Sequence of chain 1.D:
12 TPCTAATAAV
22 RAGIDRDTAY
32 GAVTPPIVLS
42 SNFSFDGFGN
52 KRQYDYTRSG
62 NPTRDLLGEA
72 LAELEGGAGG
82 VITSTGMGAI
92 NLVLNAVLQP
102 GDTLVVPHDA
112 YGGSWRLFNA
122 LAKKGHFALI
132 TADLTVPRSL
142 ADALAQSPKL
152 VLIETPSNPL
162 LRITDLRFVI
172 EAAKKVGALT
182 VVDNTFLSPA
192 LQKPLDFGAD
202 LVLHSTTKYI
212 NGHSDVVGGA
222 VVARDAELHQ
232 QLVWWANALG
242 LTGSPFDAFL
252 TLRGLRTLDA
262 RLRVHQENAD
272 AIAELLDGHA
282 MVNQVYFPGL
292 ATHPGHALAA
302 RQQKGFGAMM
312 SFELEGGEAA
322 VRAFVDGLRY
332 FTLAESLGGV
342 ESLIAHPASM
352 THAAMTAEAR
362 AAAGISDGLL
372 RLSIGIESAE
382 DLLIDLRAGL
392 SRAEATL

Binding-site contacts:
Ligand atom C contacts residue ARG59 of chain 1.D at 3.8 Å.
Ligand atom CA contacts residue TYR57 of chain 1.D at 4.0 Å (hydrophobic).
Ligand atom O contacts residue ASN238 of chain 1.D at 3.8 Å.
Ligand atom C contacts residue ASN238 of chain 1.D at 3.9 Å.
Ligand atom C contacts residue ARG117 of chain 1.A at 3.6 Å.
Ligand atom OXT contacts residue SER60 of chain 1.D at 3.9 Å.
Ligand atom CB contacts residue GLU336 of chain 1.A at 3.5 Å.
Ligand atom SG contacts residue TYR112 of chain 1.A at 2.8 Å (h-bond).
Ligand atom CA contacts residue GLU336 of chain 1.A at 3.9 Å.
Ligand atom CA contacts residue SER60 of chain 1.D at 3.5 Å.
Ligand atom SG contacts residue THR352 of chain 1.A at 3.7 Å.
Ligand atom CB contacts residue TYR112 of chain 1.A at 3.5 Å (hydrophobic).
Ligand atom CA contacts residue TYR112 of chain 1.A at 4.3 Å (hydrophobic).
Ligand atom SG contacts residue MET351 of chain 1.A at 4.4 Å.
Ligand atom N contacts residue ASP56 of chain 1.D at 3.0 Å (salt-bridge).
Ligand atom SG contacts residue GLU336 of chain 1.A at 4.3 Å.
Ligand atom OXT contacts residue ASN238 of chain 1.D at 3.4 Å (h-bond).
Ligand atom CB contacts residue TYR57 of chain 1.D at 3.9 Å (hydrophobic).
Ligand atom O contacts residue TYR112 of chain 1.A at 3.2 Å (h-bond).
Ligand atom OXT contacts residue ARG117 of chain 1.A at 2.8 Å (salt-bridge).
Ligand atom O contacts residue ARG117 of chain 1.A at 3.0 Å (salt-bridge).
Ligand atom N contacts residue TYR57 of chain 1.D at 4.5 Å.
Ligand atom N contacts residue GLU336 of chain 1.A at 3.4 Å (salt-bridge).
Ligand atom C contacts residue TYR112 of chain 1.A at 4.0 Å (hydrophobic).
Ligand atom C contacts residue SER60 of chain 1.D at 3.6 Å.
Ligand atom CA contacts residue ASP56 of chain 1.D at 4.2 Å.
Ligand atom O contacts residue ARG59 of chain 1.D at 2.8 Å (salt-bridge).
Ligand atom N contacts residue SER60 of chain 1.D at 4.0 Å.
Ligand atom O contacts residue SER60 of chain 1.D at 4.0 Å.

Sequence of chain 1.A:
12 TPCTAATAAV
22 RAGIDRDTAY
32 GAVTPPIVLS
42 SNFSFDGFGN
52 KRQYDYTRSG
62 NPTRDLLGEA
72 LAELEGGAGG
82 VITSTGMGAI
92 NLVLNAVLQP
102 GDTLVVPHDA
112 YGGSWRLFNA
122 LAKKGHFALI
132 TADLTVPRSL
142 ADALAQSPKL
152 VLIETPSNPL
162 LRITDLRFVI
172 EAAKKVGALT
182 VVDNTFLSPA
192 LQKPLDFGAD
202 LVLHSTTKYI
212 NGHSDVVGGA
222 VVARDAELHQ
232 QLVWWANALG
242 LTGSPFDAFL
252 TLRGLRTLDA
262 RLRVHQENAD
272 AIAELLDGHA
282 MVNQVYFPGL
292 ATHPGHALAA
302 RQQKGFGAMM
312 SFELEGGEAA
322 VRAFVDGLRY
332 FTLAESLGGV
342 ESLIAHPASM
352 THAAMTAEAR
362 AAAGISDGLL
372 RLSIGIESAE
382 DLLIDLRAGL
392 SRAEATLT

A small-molecule ligand and the protein it binds are described below.
Small molecule (SMILES): N[C@@H](CS)C(=O)O